A protein and the small-molecule ligand that binds it are described below.
Small molecule (SMILES): CC(=O)N[C@@H]1[C@@H](O)[C@H](O)[C@@H](CO)O[C@H]1O

Sequence of chain 1.D:
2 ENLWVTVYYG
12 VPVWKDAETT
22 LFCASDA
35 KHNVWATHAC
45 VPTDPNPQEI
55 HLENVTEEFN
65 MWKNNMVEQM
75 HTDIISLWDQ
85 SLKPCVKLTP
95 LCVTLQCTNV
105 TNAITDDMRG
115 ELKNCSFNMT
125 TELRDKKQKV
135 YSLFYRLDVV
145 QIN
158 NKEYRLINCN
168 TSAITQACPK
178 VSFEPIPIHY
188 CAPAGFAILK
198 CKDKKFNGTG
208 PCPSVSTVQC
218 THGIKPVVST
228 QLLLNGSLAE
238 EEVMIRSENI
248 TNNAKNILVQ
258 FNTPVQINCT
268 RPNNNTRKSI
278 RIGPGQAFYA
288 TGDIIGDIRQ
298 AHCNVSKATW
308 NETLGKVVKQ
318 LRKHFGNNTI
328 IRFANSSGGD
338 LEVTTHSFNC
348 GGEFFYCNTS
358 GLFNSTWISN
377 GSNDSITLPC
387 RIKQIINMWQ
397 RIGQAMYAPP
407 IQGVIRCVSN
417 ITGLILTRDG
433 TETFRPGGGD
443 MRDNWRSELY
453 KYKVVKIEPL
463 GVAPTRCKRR

Binding-site contacts:
Ligand atom C4 contacts residue ASN103 of chain 1.D at 4.2 Å.
Ligand atom O6 contacts residue ARG113 of chain 1.D at 3.3 Å (salt-bridge).
Ligand atom O7 contacts residue ASN103 of chain 1.D at 2.9 Å (h-bond).
Ligand atom C5 contacts residue ASN103 of chain 1.D at 3.7 Å.
Ligand atom C3 contacts residue ASN103 of chain 1.D at 3.8 Å.
Ligand atom O6 contacts residue GLY114 of chain 1.D at 4.2 Å.
Ligand atom C5 contacts residue ASP110 of chain 1.D at 4.4 Å.
Ligand atom C1 contacts residue ASN103 of chain 1.D at 1.4 Å.
Ligand atom O5 contacts residue ASN103 of chain 1.D at 2.3 Å (h-bond).
Ligand atom C6 contacts residue GLY114 of chain 1.D at 4.4 Å.
Ligand atom C6 contacts residue ASP110 of chain 1.D at 3.5 Å.
Ligand atom O3 contacts residue ARG113 of chain 1.D at 4.4 Å.
Ligand atom N2 contacts residue ASN103 of chain 1.D at 3.0 Å (h-bond).
Ligand atom O6 contacts residue ASP110 of chain 1.D at 2.6 Å (salt-bridge).
Ligand atom C2 contacts residue ASN103 of chain 1.D at 2.5 Å.
Ligand atom O6 contacts residue ASP111 of chain 1.D at 3.0 Å (salt-bridge).
Ligand atom O4 contacts residue ASP110 of chain 1.D at 4.2 Å.
Ligand atom C4 contacts residue ARG113 of chain 1.D at 4.0 Å.
Ligand atom O5 contacts residue ARG113 of chain 1.D at 4.2 Å.
Ligand atom C8 contacts residue ASN103 of chain 1.D at 4.3 Å.
Ligand atom C7 contacts residue ASN103 of chain 1.D at 3.1 Å.
Ligand atom O5 contacts residue GLY114 of chain 1.D at 4.0 Å.
Ligand atom C6 contacts residue ASP111 of chain 1.D at 3.6 Å.
Ligand atom C4 contacts residue ASP110 of chain 1.D at 4.1 Å.